Sequence of chain 1.B:
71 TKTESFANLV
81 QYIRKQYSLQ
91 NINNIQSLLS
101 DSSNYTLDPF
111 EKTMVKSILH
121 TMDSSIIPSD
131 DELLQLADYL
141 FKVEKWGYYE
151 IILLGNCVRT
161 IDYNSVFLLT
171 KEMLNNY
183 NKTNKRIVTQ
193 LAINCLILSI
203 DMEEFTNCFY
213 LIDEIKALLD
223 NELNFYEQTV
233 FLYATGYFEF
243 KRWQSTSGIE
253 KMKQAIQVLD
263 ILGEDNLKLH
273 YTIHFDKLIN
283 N

The small molecule below binds the protein below.
Small molecule (SMILES): CC[C@H](C)[C@H](NC(=O)[C@@H](NC(=O)[C@@H](NC(=O)[C@@H](NC(=O)[C@@H](N)CC(=O)O)[C@@H](C)CC)[C@@H](C)CC)[C@@H](C)CC)C(=O)N[C@H](C(=O)NCC(=O)NCC(=O)O)C(C)C

Binding-site contacts:
Ligand atom O contacts residue ILE152 of chain 1.B at 3.7 Å.
Ligand atom N contacts residue GLN192 of chain 1.B at 3.3 Å (h-bond).
Ligand atom N contacts residue VAL80 of chain 1.B at 3.9 Å.
Ligand atom OXT contacts residue ARG84 of chain 1.B at 2.4 Å (salt-bridge).
Ligand atom CG2 contacts residue ARG159 of chain 1.B at 3.6 Å.
Ligand atom CA contacts residue ILE189 of chain 1.B at 3.9 Å (hydrophobic).
Ligand atom CA contacts residue ILE152 of chain 1.B at 3.6 Å (hydrophobic).
Ligand atom CD1 contacts residue TYR87 of chain 1.B at 3.6 Å (hydrophobic).
Ligand atom CD1 contacts residue GLN192 of chain 1.B at 3.6 Å.
Ligand atom O contacts residue TYR273 of chain 1.B at 3.2 Å (h-bond).
Ligand atom N contacts residue ASN196 of chain 1.B at 3.4 Å (h-bond).
Ligand atom CB contacts residue ASN156 of chain 1.B at 3.8 Å.
Ligand atom CG1 contacts residue ILE189 of chain 1.B at 3.7 Å (hydrophobic).
Ligand atom O contacts residue VAL80 of chain 1.B at 3.8 Å.
Ligand atom CG2 contacts residue HIS276 of chain 1.B at 3.6 Å.
Ligand atom CG2 contacts residue TYR228 of chain 1.B at 3.2 Å (hydrophobic).
Ligand atom CG contacts residue ARG159 of chain 1.B at 3.5 Å.
Ligand atom CB contacts residue TYR228 of chain 1.B at 3.6 Å (hydrophobic).
Ligand atom C contacts residue ASN156 of chain 1.B at 3.9 Å.
Ligand atom OD2 contacts residue ARG159 of chain 1.B at 3.0 Å (salt-bridge).
Ligand atom CG1 contacts residue GLN192 of chain 1.B at 3.8 Å.
Ligand atom CA contacts residue GLN192 of chain 1.B at 3.5 Å.
Ligand atom O contacts residue TYR148 of chain 1.B at 3.6 Å.
Ligand atom O contacts residue ASN196 of chain 1.B at 3.1 Å (h-bond).
Ligand atom C contacts residue ARG84 of chain 1.B at 3.4 Å.
Ligand atom O contacts residue ARG84 of chain 1.B at 3.5 Å.
Ligand atom CG1 contacts residue ASN196 of chain 1.B at 3.4 Å.
Ligand atom CG2 contacts residue GLY155 of chain 1.B at 3.8 Å.
Ligand atom CG2 contacts residue ASN156 of chain 1.B at 3.4 Å.
Ligand atom O contacts residue ASN156 of chain 1.B at 3.0 Å (h-bond).
Ligand atom O contacts residue VAL80 of chain 1.B at 3.5 Å.
Ligand atom OD1 contacts residue ARG159 of chain 1.B at 3.1 Å (salt-bridge).
Ligand atom CG2 contacts residue ASN196 of chain 1.B at 3.6 Å.
Ligand atom O contacts residue HIS272 of chain 1.B at 3.6 Å.
Ligand atom C contacts residue ASN156 of chain 1.B at 3.6 Å.
Ligand atom CD1 contacts residue HIS276 of chain 1.B at 3.5 Å.
Ligand atom CA contacts residue ASN156 of chain 1.B at 3.4 Å.
Ligand atom C contacts residue VAL80 of chain 1.B at 3.6 Å (hydrophobic).
Ligand atom N contacts residue ASN156 of chain 1.B at 3.1 Å (h-bond).
Ligand atom CB contacts residue TYR273 of chain 1.B at 3.8 Å (hydrophobic).